Sequence of chain 1.A:
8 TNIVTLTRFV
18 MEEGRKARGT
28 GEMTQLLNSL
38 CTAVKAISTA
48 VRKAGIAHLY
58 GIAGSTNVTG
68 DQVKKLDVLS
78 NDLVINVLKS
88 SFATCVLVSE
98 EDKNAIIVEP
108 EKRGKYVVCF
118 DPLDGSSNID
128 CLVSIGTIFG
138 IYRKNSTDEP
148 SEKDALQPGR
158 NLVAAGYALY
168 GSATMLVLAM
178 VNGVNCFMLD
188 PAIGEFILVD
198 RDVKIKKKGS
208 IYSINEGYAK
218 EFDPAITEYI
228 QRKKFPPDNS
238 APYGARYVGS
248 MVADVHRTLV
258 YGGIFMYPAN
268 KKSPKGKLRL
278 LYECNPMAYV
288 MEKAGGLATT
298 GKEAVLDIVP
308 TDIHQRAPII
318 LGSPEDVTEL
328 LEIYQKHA

Binding-site contacts:
Ligand atom O1 contacts residue GLU280 of chain 2.A at 2.7 Å (salt-bridge).
Ligand atom P contacts residue ASN212 of chain 2.A at 3.7 Å.
Ligand atom O3 contacts residue ASP121 of chain 2.A at 2.8 Å (salt-bridge).
Ligand atom O1 contacts residue MG1 of chain 2.D at 2.3 Å.
Ligand atom C1 contacts residue GLU280 of chain 2.A at 3.4 Å.
Ligand atom C6 contacts residue TYR244 of chain 2.A at 3.6 Å (hydrophobic).
Ligand atom O1P contacts residue TYR264 of chain 2.A at 2.6 Å (h-bond).
Ligand atom C2 contacts residue LYS274 of chain 2.A at 3.9 Å.
Ligand atom O3 contacts residue MET248 of chain 2.A at 2.8 Å (h-bond).
Ligand atom O2 contacts residue PO41 of chain 2.G at 3.1 Å (h-bond).
Ligand atom O2P contacts residue ASN212 of chain 2.A at 3.9 Å.
Ligand atom C1 contacts residue ARG276 of chain 2.A at 3.4 Å.
Ligand atom C4 contacts residue MET248 of chain 2.A at 3.6 Å (hydrophobic).
Ligand atom O3P contacts residue ARG243 of chain 1.A at 3.5 Å (salt-bridge).
Ligand atom O3 contacts residue GLY122 of chain 2.A at 3.7 Å.
Ligand atom O1 contacts residue ARG276 of chain 2.A at 3.2 Å (salt-bridge).
Ligand atom C4 contacts residue GLY246 of chain 2.A at 3.4 Å.
Ligand atom C3 contacts residue ASP121 of chain 2.A at 3.6 Å.
Ligand atom O1P contacts residue TYR215 of chain 2.A at 2.6 Å (h-bond).
Ligand atom O1 contacts residue PO41 of chain 2.G at 2.5 Å (h-bond).
Ligand atom C6 contacts residue GLY246 of chain 2.A at 3.7 Å.
Ligand atom P contacts residue TYR264 of chain 2.A at 3.8 Å.
Ligand atom C2 contacts residue PO41 of chain 2.G at 3.9 Å.
Ligand atom C1 contacts residue PO41 of chain 2.G at 3.3 Å.
Ligand atom P contacts residue ARG243 of chain 1.A at 3.9 Å.
Ligand atom O5 contacts residue LYS274 of chain 2.A at 3.0 Å (salt-bridge).
Ligand atom O1 contacts residue ASP121 of chain 2.A at 2.9 Å (salt-bridge).
Ligand atom O2 contacts residue GLY122 of chain 2.A at 3.9 Å.
Ligand atom O3P contacts residue TYR264 of chain 2.A at 3.8 Å.
Ligand atom C3 contacts residue MET248 of chain 2.A at 3.6 Å (hydrophobic).
Ligand atom O3 contacts residue SER247 of chain 2.A at 3.6 Å.
Ligand atom O1P contacts residue ASN212 of chain 2.A at 3.9 Å.
Ligand atom C1 contacts residue MG1 of chain 2.D at 3.7 Å.
Ligand atom O2P contacts residue ARG243 of chain 1.A at 2.8 Å (salt-bridge).
Ligand atom O4 contacts residue MET248 of chain 2.A at 3.3 Å (h-bond).
Ligand atom O6 contacts residue TYR264 of chain 2.A at 3.5 Å.
Ligand atom O3P contacts residue ASN212 of chain 2.A at 2.8 Å (h-bond).
Ligand atom O6 contacts residue LYS274 of chain 2.A at 3.2 Å (salt-bridge).
Ligand atom P contacts residue TYR244 of chain 2.A at 3.9 Å.
Ligand atom O3P contacts residue TYR244 of chain 2.A at 2.7 Å (h-bond).

Sequence of chain 2.A:
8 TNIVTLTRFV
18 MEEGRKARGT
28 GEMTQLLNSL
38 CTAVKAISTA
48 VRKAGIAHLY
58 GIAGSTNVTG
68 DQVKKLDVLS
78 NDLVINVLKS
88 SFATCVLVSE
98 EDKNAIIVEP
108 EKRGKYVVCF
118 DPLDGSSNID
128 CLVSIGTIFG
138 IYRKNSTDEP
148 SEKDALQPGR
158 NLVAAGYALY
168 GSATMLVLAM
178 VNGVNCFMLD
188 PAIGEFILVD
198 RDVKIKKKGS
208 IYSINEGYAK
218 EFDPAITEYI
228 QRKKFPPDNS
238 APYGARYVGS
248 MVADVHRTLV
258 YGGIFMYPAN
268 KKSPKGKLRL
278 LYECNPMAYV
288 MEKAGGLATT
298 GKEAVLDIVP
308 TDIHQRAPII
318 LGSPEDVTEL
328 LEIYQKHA

This protein binds this small molecule.
Small molecule (SMILES): O=P(O)(O)OC[C@H]1O[C@](O)(CO)[C@@H](O)[C@@H]1O